Sequence of chain 1.L:
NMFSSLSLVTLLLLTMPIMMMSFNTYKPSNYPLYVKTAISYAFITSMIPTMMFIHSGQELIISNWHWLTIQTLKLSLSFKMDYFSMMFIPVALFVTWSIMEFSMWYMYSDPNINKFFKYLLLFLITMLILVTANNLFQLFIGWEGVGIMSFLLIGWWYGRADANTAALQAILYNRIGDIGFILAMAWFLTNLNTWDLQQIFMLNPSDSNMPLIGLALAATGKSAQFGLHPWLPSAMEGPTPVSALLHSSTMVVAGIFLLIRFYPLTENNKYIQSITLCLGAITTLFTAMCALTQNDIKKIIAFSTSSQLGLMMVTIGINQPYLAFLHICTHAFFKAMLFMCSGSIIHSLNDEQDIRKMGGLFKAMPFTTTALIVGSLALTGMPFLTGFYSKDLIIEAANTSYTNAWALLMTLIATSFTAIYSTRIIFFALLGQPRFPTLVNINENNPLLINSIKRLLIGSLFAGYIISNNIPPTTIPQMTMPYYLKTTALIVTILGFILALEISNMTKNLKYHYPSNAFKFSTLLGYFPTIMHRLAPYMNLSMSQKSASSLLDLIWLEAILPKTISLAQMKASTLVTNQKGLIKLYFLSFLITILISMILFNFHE

Sequence of chain 1.IA:
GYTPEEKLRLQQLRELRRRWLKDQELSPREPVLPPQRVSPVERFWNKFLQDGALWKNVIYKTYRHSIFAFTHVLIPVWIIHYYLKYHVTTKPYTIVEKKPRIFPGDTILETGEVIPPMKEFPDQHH

Binding-site contacts:
Ligand atom O26 contacts residue ARG66 of chain 1.IA at 4.2 Å.
Ligand atom C15 contacts residue ASN31 of chain 1.L at 3.1 Å.
Ligand atom C18 contacts residue TYR35 of chain 1.L at 3.6 Å (hydrophobic).
Ligand atom C6 contacts residue LYS28 of chain 1.L at 4.1 Å.
Ligand atom C7 contacts residue ASN31 of chain 1.L at 4.2 Å.
Ligand atom C21 contacts residue THR38 of chain 1.L at 4.1 Å.
Ligand atom C23 contacts residue HIS67 of chain 1.IA at 4.1 Å.
Ligand atom O7 contacts residue LYS28 of chain 1.L at 3.4 Å.
Ligand atom C11 contacts residue PHE70 of chain 1.IA at 3.7 Å (hydrophobic).
Ligand atom C4 contacts residue THR26 of chain 1.L at 3.3 Å.
Ligand atom C3 contacts residue THR26 of chain 1.L at 4.3 Å.
Ligand atom C7 contacts residue LYS28 of chain 1.L at 4.0 Å.
Ligand atom C20 contacts residue THR38 of chain 1.L at 3.9 Å.
Ligand atom C16 contacts residue ASN31 of chain 1.L at 4.1 Å.
Ligand atom C8 contacts residue TYR35 of chain 1.L at 4.0 Å (hydrophobic).
Ligand atom C21 contacts residue ARG66 of chain 1.IA at 3.8 Å.
Ligand atom C24 contacts residue HIS67 of chain 1.IA at 3.8 Å.
Ligand atom O26 contacts residue HIS67 of chain 1.IA at 2.8 Å (h-bond).
Ligand atom C16 contacts residue ARG66 of chain 1.IA at 4.1 Å.
Ligand atom O7 contacts residue ASN31 of chain 1.L at 3.4 Å (h-bond).
Ligand atom C19 contacts residue TYR35 of chain 1.L at 3.3 Å (hydrophobic).
Ligand atom C12 contacts residue ARG66 of chain 1.IA at 3.9 Å.
Ligand atom C21 contacts residue HIS67 of chain 1.IA at 4.0 Å.
Ligand atom C12 contacts residue PHE70 of chain 1.IA at 3.9 Å (hydrophobic).
Ligand atom C23 contacts residue ARG66 of chain 1.IA at 3.2 Å.
Ligand atom C24 contacts residue ARG66 of chain 1.IA at 3.2 Å.
Ligand atom O12 contacts residue ARG66 of chain 1.IA at 3.4 Å (salt-bridge).
Ligand atom O25 contacts residue ARG66 of chain 1.IA at 2.4 Å (salt-bridge).
Ligand atom C5 contacts residue THR26 of chain 1.L at 3.2 Å.
Ligand atom C14 contacts residue ASN31 of chain 1.L at 4.1 Å.
Ligand atom C6 contacts residue THR26 of chain 1.L at 3.8 Å.
Ligand atom C16 contacts residue LEU34 of chain 1.L at 3.5 Å (hydrophobic).
Ligand atom C19 contacts residue HIS74 of chain 1.IA at 3.6 Å.
Ligand atom O26 contacts residue LYS63 of chain 1.IA at 2.7 Å (salt-bridge).
Ligand atom C22 contacts residue HIS67 of chain 1.IA at 4.0 Å.
Ligand atom C18 contacts residue PHE70 of chain 1.IA at 3.7 Å (hydrophobic).
Ligand atom C22 contacts residue THR38 of chain 1.L at 4.2 Å.
Ligand atom O25 contacts residue LYS63 of chain 1.IA at 3.7 Å.
Ligand atom C22 contacts residue LEU34 of chain 1.L at 3.8 Å (hydrophobic).
Ligand atom C24 contacts residue LYS63 of chain 1.IA at 3.6 Å.

This small molecule binds to this protein.
Small molecule (SMILES): C[C@H](CCC(=O)O)[C@H]1CC[C@H]2[C@@H]3[C@H](O)C[C@@H]4C[C@H](O)CC[C@]4(C)[C@H]3C[C@H](O)[C@]12C